Sequence of chain 1.B:
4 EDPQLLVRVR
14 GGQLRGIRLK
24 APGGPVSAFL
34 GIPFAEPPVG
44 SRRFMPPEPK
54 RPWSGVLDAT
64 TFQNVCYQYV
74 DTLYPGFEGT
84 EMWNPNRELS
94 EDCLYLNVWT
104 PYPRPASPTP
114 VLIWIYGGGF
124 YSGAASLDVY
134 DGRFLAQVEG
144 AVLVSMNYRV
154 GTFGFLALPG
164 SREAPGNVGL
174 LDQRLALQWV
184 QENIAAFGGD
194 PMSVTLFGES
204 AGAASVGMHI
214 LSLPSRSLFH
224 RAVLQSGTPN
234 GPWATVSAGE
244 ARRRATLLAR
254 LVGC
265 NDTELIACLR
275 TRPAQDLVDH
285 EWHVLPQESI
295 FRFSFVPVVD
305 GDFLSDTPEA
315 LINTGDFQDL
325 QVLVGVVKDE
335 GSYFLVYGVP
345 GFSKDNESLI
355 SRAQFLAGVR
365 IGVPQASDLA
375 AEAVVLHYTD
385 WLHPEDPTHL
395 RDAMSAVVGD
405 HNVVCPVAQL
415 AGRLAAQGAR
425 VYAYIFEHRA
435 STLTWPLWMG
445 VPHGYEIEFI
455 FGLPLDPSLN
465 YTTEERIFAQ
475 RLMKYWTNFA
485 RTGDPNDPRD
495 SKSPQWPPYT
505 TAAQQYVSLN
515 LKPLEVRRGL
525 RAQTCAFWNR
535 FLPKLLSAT

A small-molecule ligand and the protein it binds are described below.
Small molecule (SMILES): CC(=O)N[C@@H]1[C@@H](O)[C@H](O)[C@@H](CO)O[C@H]1O

Binding-site contacts:
Ligand atom C5 contacts residue SER347 of chain 1.B at 4.0 Å.
Ligand atom C3 contacts residue ASN350 of chain 1.B at 3.7 Å.
Ligand atom C8 contacts residue ASN350 of chain 1.B at 4.4 Å.
Ligand atom N2 contacts residue ASN350 of chain 1.B at 3.0 Å (h-bond).
Ligand atom C2 contacts residue GLY345 of chain 1.B at 4.5 Å.
Ligand atom C5 contacts residue ASN350 of chain 1.B at 3.6 Å.
Ligand atom O6 contacts residue ASN350 of chain 1.B at 4.3 Å.
Ligand atom C1 contacts residue GLY345 of chain 1.B at 4.3 Å.
Ligand atom C7 contacts residue ASN350 of chain 1.B at 3.9 Å.
Ligand atom C4 contacts residue ASN350 of chain 1.B at 4.1 Å.
Ligand atom C2 contacts residue ASN350 of chain 1.B at 2.4 Å.
Ligand atom O5 contacts residue ASN350 of chain 1.B at 2.3 Å (h-bond).
Ligand atom C1 contacts residue SER347 of chain 1.B at 4.0 Å.
Ligand atom O5 contacts residue SER347 of chain 1.B at 3.5 Å.
Ligand atom C3 contacts residue GLY345 of chain 1.B at 4.2 Å.
Ligand atom C6 contacts residue SER347 of chain 1.B at 4.2 Å.
Ligand atom O7 contacts residue LEU353 of chain 1.B at 3.8 Å.
Ligand atom N2 contacts residue GLY345 of chain 1.B at 4.2 Å.
Ligand atom O6 contacts residue SER347 of chain 1.B at 4.1 Å.
Ligand atom C1 contacts residue ASN350 of chain 1.B at 1.5 Å.